A protein and the small-molecule ligand that binds it are described below.
Small molecule (SMILES): O=P(O)(O)OC[C@H]1O[C@](O)(CO)[C@@H](O)[C@@H]1O

Binding-site contacts:
Ligand atom O6 contacts residue TYR244 of chain 1.A at 4.0 Å.
Ligand atom O2P contacts residue ARG243 of chain 1.B at 3.2 Å (salt-bridge).
Ligand atom O4 contacts residue MET248 of chain 1.A at 3.3 Å (h-bond).
Ligand atom C3 contacts residue MET248 of chain 1.A at 3.5 Å (hydrophobic).
Ligand atom O2 contacts residue ASN125 of chain 1.A at 3.9 Å.
Ligand atom O1P contacts residue TYR264 of chain 1.A at 2.8 Å (h-bond).
Ligand atom C4 contacts residue MET248 of chain 1.A at 3.6 Å (hydrophobic).
Ligand atom O4 contacts residue SER247 of chain 1.A at 3.9 Å.
Ligand atom C4 contacts residue GLY246 of chain 1.A at 3.7 Å.
Ligand atom O3 contacts residue ASP121 of chain 1.A at 2.9 Å (salt-bridge).
Ligand atom C1 contacts residue ASP121 of chain 1.A at 3.2 Å.
Ligand atom C6 contacts residue TYR244 of chain 1.A at 3.9 Å (hydrophobic).
Ligand atom O1P contacts residue TYR215 of chain 1.A at 2.7 Å (h-bond).
Ligand atom O3 contacts residue MET248 of chain 1.A at 2.7 Å (h-bond).
Ligand atom O3P contacts residue ARG243 of chain 1.B at 2.7 Å (salt-bridge).
Ligand atom P contacts residue TYR264 of chain 1.A at 3.9 Å.
Ligand atom O2 contacts residue GLY246 of chain 1.A at 3.6 Å (h-bond).
Ligand atom P contacts residue TYR215 of chain 1.A at 4.0 Å.
Ligand atom C1 contacts residue LYS274 of chain 1.A at 4.0 Å.
Ligand atom C5 contacts residue LYS274 of chain 1.A at 3.8 Å.
Ligand atom C2 contacts residue LYS274 of chain 1.A at 3.8 Å.
Ligand atom O3 contacts residue SER247 of chain 1.A at 3.4 Å.
Ligand atom C3 contacts residue ASP121 of chain 1.A at 3.8 Å.
Ligand atom P contacts residue ASN212 of chain 1.A at 3.7 Å.
Ligand atom P contacts residue TYR244 of chain 1.A at 3.9 Å.
Ligand atom O6 contacts residue TYR264 of chain 1.A at 3.5 Å.
Ligand atom O6 contacts residue LYS274 of chain 1.A at 3.2 Å (salt-bridge).
Ligand atom O1P contacts residue ASN212 of chain 1.A at 3.9 Å.
Ligand atom O2P contacts residue TYR244 of chain 1.A at 2.7 Å (h-bond).
Ligand atom C6 contacts residue ARG243 of chain 1.B at 4.0 Å.
Ligand atom O1 contacts residue GLU280 of chain 1.A at 3.1 Å (salt-bridge).
Ligand atom O1 contacts residue ASP121 of chain 1.A at 3.4 Å (salt-bridge).
Ligand atom C6 contacts residue GLY246 of chain 1.A at 3.8 Å.
Ligand atom O3P contacts residue ASN212 of chain 1.A at 3.9 Å.
Ligand atom O2P contacts residue TYR264 of chain 1.A at 3.9 Å.
Ligand atom C6 contacts residue LYS274 of chain 1.A at 3.9 Å.
Ligand atom O2P contacts residue ASN212 of chain 1.A at 2.8 Å (h-bond).
Ligand atom O5 contacts residue LYS274 of chain 1.A at 2.8 Å (salt-bridge).
Ligand atom P contacts residue ARG243 of chain 1.B at 3.7 Å.
Ligand atom O1 contacts residue LEU275 of chain 1.A at 3.3 Å.

Sequence of chain 1.A:
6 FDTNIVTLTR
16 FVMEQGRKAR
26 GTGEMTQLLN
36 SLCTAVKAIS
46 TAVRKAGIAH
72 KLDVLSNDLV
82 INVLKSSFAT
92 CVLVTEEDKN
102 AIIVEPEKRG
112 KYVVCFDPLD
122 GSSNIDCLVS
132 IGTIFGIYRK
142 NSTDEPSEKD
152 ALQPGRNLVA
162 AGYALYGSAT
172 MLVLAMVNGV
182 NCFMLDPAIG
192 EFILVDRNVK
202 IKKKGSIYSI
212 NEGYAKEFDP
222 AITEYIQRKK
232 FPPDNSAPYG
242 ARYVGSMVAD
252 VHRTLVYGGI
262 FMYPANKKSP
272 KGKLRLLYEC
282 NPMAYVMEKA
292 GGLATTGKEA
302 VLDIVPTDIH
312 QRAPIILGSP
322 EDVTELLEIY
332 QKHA

Sequence of chain 1.B:
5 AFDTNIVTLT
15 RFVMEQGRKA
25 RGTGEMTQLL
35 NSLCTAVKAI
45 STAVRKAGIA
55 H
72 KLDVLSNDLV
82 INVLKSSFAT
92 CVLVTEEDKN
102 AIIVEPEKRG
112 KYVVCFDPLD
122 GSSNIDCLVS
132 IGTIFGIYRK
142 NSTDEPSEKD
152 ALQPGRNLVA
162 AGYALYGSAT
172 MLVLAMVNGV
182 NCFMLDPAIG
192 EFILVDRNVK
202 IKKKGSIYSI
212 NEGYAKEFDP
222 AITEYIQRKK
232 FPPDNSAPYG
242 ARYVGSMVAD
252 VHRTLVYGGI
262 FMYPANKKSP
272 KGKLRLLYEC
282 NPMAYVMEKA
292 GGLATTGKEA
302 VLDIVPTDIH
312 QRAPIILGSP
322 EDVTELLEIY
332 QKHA